Binding-site contacts:
Ligand atom CAM contacts residue PHE170 of chain 1.A at 4.2 Å (hydrophobic).
Ligand atom OAK contacts residue PHE170 of chain 1.A at 4.3 Å.
Ligand atom CL1 contacts residue PHE170 of chain 1.A at 3.6 Å.
Ligand atom CAH contacts residue MET128 of chain 1.A at 4.3 Å (hydrophobic).
Ligand atom OAK contacts residue GLN167 of chain 1.A at 3.5 Å (h-bond).
Ligand atom CL1 contacts residue TRP181 of chain 1.A at 3.6 Å.
Ligand atom SAP contacts residue PHE170 of chain 1.A at 3.9 Å.
Ligand atom CL5 contacts residue MET125 of chain 1.A at 3.6 Å.
Ligand atom CL4 contacts residue TRP181 of chain 1.A at 3.0 Å.
Ligand atom OAJ contacts residue SER129 of chain 1.A at 3.3 Å (h-bond).
Ligand atom CL2 contacts residue TRP181 of chain 1.A at 3.4 Å.
Ligand atom OAJ contacts residue PHE170 of chain 1.A at 4.1 Å.
Ligand atom CAN contacts residue MET125 of chain 1.A at 4.3 Å (hydrophobic).
Ligand atom CAM contacts residue TRP181 of chain 1.A at 4.1 Å (hydrophobic).
Ligand atom CAI contacts residue GLN167 of chain 1.A at 3.1 Å.
Ligand atom CL4 contacts residue LEU91 of chain 1.A at 3.3 Å.
Ligand atom OAK contacts residue SER129 of chain 1.A at 4.0 Å.
Ligand atom CL1 contacts residue TYR188 of chain 1.A at 4.0 Å.
Ligand atom CL2 contacts residue HIS209 of chain 1.A at 3.6 Å.
Ligand atom CAO contacts residue GLN167 of chain 1.A at 4.3 Å.
Ligand atom OAJ contacts residue MET128 of chain 1.A at 4.2 Å.
Ligand atom CAI contacts residue PHE170 of chain 1.A at 3.8 Å (hydrophobic).
Ligand atom CL5 contacts residue TYR188 of chain 1.A at 3.5 Å.
Ligand atom CL4 contacts residue VAL93 of chain 1.A at 4.1 Å.
Ligand atom CL6 contacts residue HIS209 of chain 1.A at 4.3 Å.
Ligand atom OAA contacts residue PHE170 of chain 1.A at 3.0 Å.
Ligand atom CAL contacts residue PHE170 of chain 1.A at 4.4 Å (hydrophobic).
Ligand atom OAA contacts residue SER129 of chain 1.A at 3.1 Å (h-bond).
Ligand atom CL2 contacts residue GLN167 of chain 1.A at 3.3 Å.
Ligand atom CAL contacts residue TRP181 of chain 1.A at 4.2 Å (hydrophobic).
Ligand atom CL6 contacts residue GLN167 of chain 1.A at 3.8 Å.
Ligand atom CL6 contacts residue LEU91 of chain 1.A at 4.1 Å.
Ligand atom CAH contacts residue MET125 of chain 1.A at 4.3 Å (hydrophobic).
Ligand atom SAP contacts residue SER129 of chain 1.A at 2.8 Å (h-bond).
Ligand atom CAH contacts residue PHE170 of chain 1.A at 3.7 Å (hydrophobic).
Ligand atom CL3 contacts residue LEU91 of chain 1.A at 3.2 Å.
Ligand atom CAQ contacts residue LEU91 of chain 1.A at 3.8 Å (hydrophobic).
Ligand atom OAJ contacts residue MET125 of chain 1.A at 4.1 Å.
Ligand atom CL2 contacts residue PHE170 of chain 1.A at 3.5 Å.
Ligand atom CL6 contacts residue MET205 of chain 1.A at 3.5 Å.

This protein binds this small molecule.
Small molecule (SMILES): O=S1OC[C@@H]2[C@H](CO1)[C@]1(Cl)C(Cl)=C(Cl)[C@@]2(Cl)C1(Cl)Cl

Sequence of chain 1.A:
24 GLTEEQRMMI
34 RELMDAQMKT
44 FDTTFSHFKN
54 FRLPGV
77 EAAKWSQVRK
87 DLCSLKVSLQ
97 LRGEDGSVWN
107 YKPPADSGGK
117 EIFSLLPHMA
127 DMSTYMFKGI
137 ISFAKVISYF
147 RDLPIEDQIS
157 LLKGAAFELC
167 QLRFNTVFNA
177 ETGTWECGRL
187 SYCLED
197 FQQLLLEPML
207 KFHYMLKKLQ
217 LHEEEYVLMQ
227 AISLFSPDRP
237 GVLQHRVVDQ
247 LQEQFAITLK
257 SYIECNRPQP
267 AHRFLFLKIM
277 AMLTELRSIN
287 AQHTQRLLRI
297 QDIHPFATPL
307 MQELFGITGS